Sequence of chain 1.D:
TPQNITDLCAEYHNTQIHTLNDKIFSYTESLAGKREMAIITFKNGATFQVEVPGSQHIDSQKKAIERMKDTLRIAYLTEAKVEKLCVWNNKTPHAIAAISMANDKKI

Binding-site contacts:
Ligand atom C4 contacts residue TRP88 of chain 1.D at 3.6 Å (hydrophobic).
Ligand atom O3 contacts residue LYS91 of chain 1.D at 2.9 Å (salt-bridge).
Ligand atom C3 contacts residue LYS91 of chain 1.D at 3.8 Å.
Ligand atom O3 contacts residue ASN90 of chain 1.D at 2.8 Å (h-bond).
Ligand atom O4 contacts residue GLN56 of chain 1.D at 3.3 Å.
Ligand atom C6 contacts residue TRP88 of chain 1.D at 3.9 Å (hydrophobic).
Ligand atom O4 contacts residue LYS91 of chain 1.D at 3.1 Å (salt-bridge).
Ligand atom O5 contacts residue GLN56 of chain 1.D at 3.6 Å.
Ligand atom C4 contacts residue LYS91 of chain 1.D at 4.0 Å.
Ligand atom O6 contacts residue GLN56 of chain 1.D at 3.6 Å (h-bond).
Ligand atom C2 contacts residue ASN90 of chain 1.D at 4.0 Å.
Ligand atom C6 contacts residue GLU51 of chain 1.D at 4.4 Å.
Ligand atom O3 contacts residue TRP88 of chain 1.D at 3.6 Å.
Ligand atom C6 contacts residue GLN56 of chain 1.D at 3.8 Å.
Ligand atom C3 contacts residue TRP88 of chain 1.D at 3.6 Å (hydrophobic).
Ligand atom O3 contacts residue GLU51 of chain 1.D at 4.3 Å.
Ligand atom C3 contacts residue ASN90 of chain 1.D at 3.7 Å.
Ligand atom C4 contacts residue GLN56 of chain 1.D at 4.4 Å.
Ligand atom O2 contacts residue ASN90 of chain 1.D at 2.9 Å (h-bond).
Ligand atom C6 contacts residue HIS57 of chain 1.D at 3.6 Å.
Ligand atom O4 contacts residue GLU51 of chain 1.D at 2.8 Å (salt-bridge).
Ligand atom O6 contacts residue HIS57 of chain 1.D at 3.9 Å.
Ligand atom O6 contacts residue GLN61 of chain 1.D at 3.0 Å (h-bond).
Ligand atom C2 contacts residue LYS91 of chain 1.D at 4.0 Å.
Ligand atom C6 contacts residue GLN61 of chain 1.D at 3.9 Å.
Ligand atom O6 contacts residue TRP88 of chain 1.D at 3.9 Å.
Ligand atom C5 contacts residue GLN56 of chain 1.D at 4.3 Å.
Ligand atom C4 contacts residue GLU51 of chain 1.D at 3.5 Å.
Ligand atom C5 contacts residue TRP88 of chain 1.D at 3.7 Å (hydrophobic).

The small molecule below binds the protein below.
Small molecule (SMILES): OC[C@H]1O[C@@H](O)[C@H](O)[C@@H](O)[C@H]1O